Sequence of chain 2.C:
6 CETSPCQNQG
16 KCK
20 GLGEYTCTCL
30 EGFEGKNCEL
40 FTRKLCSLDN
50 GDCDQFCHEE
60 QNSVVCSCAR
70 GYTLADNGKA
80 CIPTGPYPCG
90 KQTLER

Binding-site contacts:
Ligand atom C3 contacts residue GLU38 of chain 2.C at 3.5 Å.
Ligand atom N2A contacts residue ALA180 of chain 1.B at 3.2 Å (h-bond).
Ligand atom N2A contacts residue ASP179 of chain 1.B at 2.6 Å (salt-bridge).
Ligand atom N1A contacts residue GLY216 of chain 1.B at 3.0 Å.
Ligand atom C6P contacts residue GLU83 of chain 1.B at 3.4 Å.
Ligand atom O3 contacts residue GLN182 of chain 1.B at 3.2 Å (h-bond).
Ligand atom N1A contacts residue ASP179 of chain 1.B at 3.2 Å (salt-bridge).
Ligand atom C6B contacts residue CYS181 of chain 1.B at 3.7 Å (hydrophobic).
Ligand atom N2A contacts residue GLY208 of chain 1.B at 3.0 Å (h-bond).
Ligand atom C2P contacts residue LYS35 of chain 2.C at 3.6 Å.
Ligand atom C4 contacts residue GLU38 of chain 2.C at 3.6 Å.
Ligand atom C2B contacts residue SER185 of chain 1.B at 3.3 Å.
Ligand atom C3P contacts residue LYS35 of chain 2.C at 3.6 Å.
Ligand atom N1P contacts residue LYS35 of chain 2.C at 3.6 Å.
Ligand atom O2 contacts residue GLU38 of chain 2.C at 3.6 Å.
Ligand atom C6P contacts residue THR84 of chain 1.B at 3.2 Å.
Ligand atom C1B contacts residue SER185 of chain 1.B at 3.0 Å.
Ligand atom C5B contacts residue GLY206 of chain 1.B at 3.7 Å.
Ligand atom C5P contacts residue LYS35 of chain 2.C at 3.6 Å.
Ligand atom O3 contacts residue GLN12 of chain 2.C at 2.6 Å (h-bond).
Ligand atom C1D contacts residue GLN182 of chain 1.B at 3.6 Å.
Ligand atom C6B contacts residue VAL203 of chain 1.B at 3.6 Å (hydrophobic).
Ligand atom C2P contacts residue PHE162 of chain 1.B at 3.4 Å (hydrophobic).
Ligand atom C2B contacts residue GLN182 of chain 1.B at 3.6 Å.
Ligand atom C1B contacts residue CYS181 of chain 1.B at 3.6 Å (hydrophobic).
Ligand atom C4P contacts residue LYS35 of chain 2.C at 3.6 Å.
Ligand atom C5P contacts residue TYR85 of chain 1.B at 3.6 Å (hydrophobic).
Ligand atom C6D contacts residue GLN182 of chain 1.B at 3.6 Å.
Ligand atom C1C contacts residue GLN12 of chain 2.C at 3.7 Å.
Ligand atom C6P contacts residue LYS35 of chain 2.C at 3.7 Å.
Ligand atom C1A contacts residue ASP179 of chain 1.B at 3.5 Å.
Ligand atom N1P contacts residue THR84 of chain 1.B at 3.2 Å (h-bond).
Ligand atom C6D contacts residue GLY206 of chain 1.B at 3.7 Å.
Ligand atom C1D contacts residue GLY208 of chain 1.B at 3.6 Å.
Ligand atom C1A contacts residue ALA180 of chain 1.B at 3.5 Å (hydrophobic).
Ligand atom C2D contacts residue GLN182 of chain 1.B at 3.5 Å.
Ligand atom C4B contacts residue GLY206 of chain 1.B at 3.3 Å.
Ligand atom C1D contacts residue GLY206 of chain 1.B at 3.7 Å.
Ligand atom C6P contacts residue TYR85 of chain 1.B at 3.5 Å (hydrophobic).
Ligand atom C4B contacts residue GLY208 of chain 1.B at 3.3 Å.

The protein below binds the small molecule below.
Small molecule (SMILES): N=C(N)c1cccc(-c2cccc([C@H](CCCNc3ccncc3)C(=O)O)c2)c1

Sequence of chain 1.B:
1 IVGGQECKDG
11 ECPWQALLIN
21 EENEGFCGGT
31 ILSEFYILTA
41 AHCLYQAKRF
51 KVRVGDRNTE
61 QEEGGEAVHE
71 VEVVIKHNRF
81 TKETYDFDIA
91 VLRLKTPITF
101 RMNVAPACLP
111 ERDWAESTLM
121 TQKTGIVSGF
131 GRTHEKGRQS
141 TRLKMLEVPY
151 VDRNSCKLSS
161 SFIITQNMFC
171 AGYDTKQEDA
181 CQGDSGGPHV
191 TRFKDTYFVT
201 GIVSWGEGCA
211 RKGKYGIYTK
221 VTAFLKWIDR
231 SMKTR